Sequence of chain 1.P:
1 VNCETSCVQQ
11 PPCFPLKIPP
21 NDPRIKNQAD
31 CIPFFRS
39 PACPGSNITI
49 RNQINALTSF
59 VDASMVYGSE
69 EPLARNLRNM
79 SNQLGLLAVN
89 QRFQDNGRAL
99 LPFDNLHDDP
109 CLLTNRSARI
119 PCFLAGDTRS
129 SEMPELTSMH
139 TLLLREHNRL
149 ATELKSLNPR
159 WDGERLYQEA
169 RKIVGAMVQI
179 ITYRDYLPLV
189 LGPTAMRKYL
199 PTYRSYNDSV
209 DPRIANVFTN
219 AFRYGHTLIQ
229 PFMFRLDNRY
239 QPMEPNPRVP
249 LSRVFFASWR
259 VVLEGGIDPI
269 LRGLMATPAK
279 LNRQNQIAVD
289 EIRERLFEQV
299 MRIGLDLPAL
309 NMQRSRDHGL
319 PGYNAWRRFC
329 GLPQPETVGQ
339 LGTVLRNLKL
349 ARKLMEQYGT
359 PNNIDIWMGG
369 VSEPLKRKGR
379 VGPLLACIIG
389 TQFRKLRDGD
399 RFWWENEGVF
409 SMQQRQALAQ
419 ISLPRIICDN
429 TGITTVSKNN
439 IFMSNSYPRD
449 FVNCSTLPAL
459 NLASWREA

Binding-site contacts:
Ligand atom O5 contacts residue TRP257 of chain 1.P at 3.6 Å.
Ligand atom O6 contacts residue ALA116 of chain 1.P at 3.8 Å.
Ligand atom C2 contacts residue ASN113 of chain 1.P at 2.5 Å.
Ligand atom C1 contacts residue ASN113 of chain 1.P at 1.4 Å.
Ligand atom C2 contacts residue TRP257 of chain 1.P at 3.7 Å (hydrophobic).
Ligand atom N2 contacts residue ASN113 of chain 1.P at 2.9 Å (h-bond).
Ligand atom C4 contacts residue ASN113 of chain 1.P at 4.2 Å.
Ligand atom C3 contacts residue ASN113 of chain 1.P at 3.8 Å.
Ligand atom C1 contacts residue TRP257 of chain 1.P at 3.9 Å (hydrophobic).
Ligand atom O6 contacts residue LEU261 of chain 1.P at 4.1 Å.
Ligand atom O5 contacts residue SER115 of chain 1.P at 4.0 Å.
Ligand atom C6 contacts residue LEU261 of chain 1.P at 3.9 Å (hydrophobic).
Ligand atom C5 contacts residue SER115 of chain 1.P at 4.0 Å.
Ligand atom C5 contacts residue ASN113 of chain 1.P at 3.6 Å.
Ligand atom C6 contacts residue ALA116 of chain 1.P at 4.3 Å (hydrophobic).
Ligand atom C1 contacts residue ALA116 of chain 1.P at 4.2 Å (hydrophobic).
Ligand atom C4 contacts residue TRP257 of chain 1.P at 4.5 Å (hydrophobic).
Ligand atom O5 contacts residue ASN113 of chain 1.P at 2.4 Å (h-bond).
Ligand atom O7 contacts residue TRP257 of chain 1.P at 3.3 Å.
Ligand atom C5 contacts residue ALA116 of chain 1.P at 4.4 Å (hydrophobic).
Ligand atom C1 contacts residue SER115 of chain 1.P at 3.7 Å.
Ligand atom O7 contacts residue ASN113 of chain 1.P at 4.0 Å.
Ligand atom O5 contacts residue ALA116 of chain 1.P at 3.5 Å.
Ligand atom C7 contacts residue TRP257 of chain 1.P at 4.1 Å (hydrophobic).
Ligand atom O6 contacts residue SER115 of chain 1.P at 4.2 Å.
Ligand atom C7 contacts residue ASN113 of chain 1.P at 3.6 Å.
Ligand atom N2 contacts residue TRP257 of chain 1.P at 4.3 Å.

The protein below binds the small molecule below.
Small molecule (SMILES): CC(=O)N[C@@H]1[C@@H](O)[C@H](O)[C@@H](CO)O[C@H]1O